A small-molecule ligand and the protein it binds are described below.
Small molecule (SMILES): CC(C)[C@H](NC(=O)[C@@H](NC(=O)[C@H](C)NC(=O)[C@@H]1CCCN1C(=O)[C@@H](N)Cc1ccccc1)[C@@H](C)OP(=O)(O)O)C(=O)O

Sequence of chain 1.A:
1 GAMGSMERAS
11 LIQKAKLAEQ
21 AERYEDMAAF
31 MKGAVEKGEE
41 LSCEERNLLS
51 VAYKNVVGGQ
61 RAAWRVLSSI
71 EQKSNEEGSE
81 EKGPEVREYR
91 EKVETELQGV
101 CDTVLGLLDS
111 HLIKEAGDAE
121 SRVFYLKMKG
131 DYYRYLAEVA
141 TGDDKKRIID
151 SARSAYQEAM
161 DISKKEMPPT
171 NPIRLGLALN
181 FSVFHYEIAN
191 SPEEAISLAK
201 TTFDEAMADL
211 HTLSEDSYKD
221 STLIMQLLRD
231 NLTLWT

Binding-site contacts:
Ligand atom CA contacts residue LEU179 of chain 1.A at 3.8 Å (hydrophobic).
Ligand atom N contacts residue ASN180 of chain 1.A at 3.0 Å (h-bond).
Ligand atom O3P contacts residue TYR135 of chain 1.A at 2.6 Å (h-bond).
Ligand atom CB contacts residue ASN231 of chain 1.A at 3.6 Å.
Ligand atom O contacts residue VAL183 of chain 1.A at 3.5 Å.
Ligand atom O1P contacts residue LYS54 of chain 1.A at 2.8 Å (salt-bridge).
Ligand atom P contacts residue LYS54 of chain 1.A at 3.5 Å.
Ligand atom CG2 contacts residue VAL183 of chain 1.A at 3.7 Å (hydrophobic).
Ligand atom CB contacts residue ASN180 of chain 1.A at 3.2 Å.
Ligand atom CG2 contacts residue ARG134 of chain 1.A at 3.8 Å.
Ligand atom CG2 contacts residue S0O1 of chain 1.F at 3.7 Å.
Ligand atom CD2 contacts residue ARG65 of chain 1.A at 3.7 Å.
Ligand atom CA contacts residue ASN231 of chain 1.A at 3.7 Å.
Ligand atom C contacts residue ASN231 of chain 1.A at 3.7 Å.
Ligand atom CB contacts residue ASN231 of chain 1.A at 3.6 Å.
Ligand atom N contacts residue ASN231 of chain 1.A at 2.8 Å (h-bond).
Ligand atom O2P contacts residue ARG134 of chain 1.A at 2.8 Å (salt-bridge).
Ligand atom C contacts residue LYS127 of chain 1.A at 3.7 Å.
Ligand atom O3P contacts residue ARG134 of chain 1.A at 2.8 Å (salt-bridge).
Ligand atom CG2 contacts residue ASN180 of chain 1.A at 3.6 Å.
Ligand atom CG2 contacts residue GLY176 of chain 1.A at 3.6 Å.
Ligand atom CA contacts residue ASN180 of chain 1.A at 3.2 Å.
Ligand atom CG1 contacts residue LEU179 of chain 1.A at 3.8 Å (hydrophobic).
Ligand atom O2P contacts residue ARG61 of chain 1.A at 2.9 Å (salt-bridge).
Ligand atom CG1 contacts residue LEU227 of chain 1.A at 3.4 Å (hydrophobic).
Ligand atom CB contacts residue VAL183 of chain 1.A at 3.9 Å (hydrophobic).
Ligand atom O1P contacts residue ARG61 of chain 1.A at 2.9 Å (salt-bridge).
Ligand atom O contacts residue ASN231 of chain 1.A at 3.0 Å (h-bond).
Ligand atom O contacts residue LYS127 of chain 1.A at 2.8 Å (salt-bridge).
Ligand atom CA contacts residue ASN231 of chain 1.A at 3.6 Å.
Ligand atom P contacts residue ARG134 of chain 1.A at 3.8 Å.
Ligand atom P contacts residue TYR135 of chain 1.A at 3.8 Å.
Ligand atom CB contacts residue TRP235 of chain 1.A at 3.8 Å (hydrophobic).
Ligand atom CG contacts residue VAL183 of chain 1.A at 3.8 Å (hydrophobic).
Ligand atom O3P contacts residue LYS54 of chain 1.A at 3.2 Å (salt-bridge).
Ligand atom P contacts residue ARG61 of chain 1.A at 3.6 Å.
Ligand atom C contacts residue ASN180 of chain 1.A at 3.6 Å.
Ligand atom O contacts residue LEU179 of chain 1.A at 3.5 Å.
Ligand atom OXT contacts residue LYS54 of chain 1.A at 3.7 Å.
Ligand atom O contacts residue ASN180 of chain 1.A at 2.9 Å (h-bond).